Sequence of chain 1.F:
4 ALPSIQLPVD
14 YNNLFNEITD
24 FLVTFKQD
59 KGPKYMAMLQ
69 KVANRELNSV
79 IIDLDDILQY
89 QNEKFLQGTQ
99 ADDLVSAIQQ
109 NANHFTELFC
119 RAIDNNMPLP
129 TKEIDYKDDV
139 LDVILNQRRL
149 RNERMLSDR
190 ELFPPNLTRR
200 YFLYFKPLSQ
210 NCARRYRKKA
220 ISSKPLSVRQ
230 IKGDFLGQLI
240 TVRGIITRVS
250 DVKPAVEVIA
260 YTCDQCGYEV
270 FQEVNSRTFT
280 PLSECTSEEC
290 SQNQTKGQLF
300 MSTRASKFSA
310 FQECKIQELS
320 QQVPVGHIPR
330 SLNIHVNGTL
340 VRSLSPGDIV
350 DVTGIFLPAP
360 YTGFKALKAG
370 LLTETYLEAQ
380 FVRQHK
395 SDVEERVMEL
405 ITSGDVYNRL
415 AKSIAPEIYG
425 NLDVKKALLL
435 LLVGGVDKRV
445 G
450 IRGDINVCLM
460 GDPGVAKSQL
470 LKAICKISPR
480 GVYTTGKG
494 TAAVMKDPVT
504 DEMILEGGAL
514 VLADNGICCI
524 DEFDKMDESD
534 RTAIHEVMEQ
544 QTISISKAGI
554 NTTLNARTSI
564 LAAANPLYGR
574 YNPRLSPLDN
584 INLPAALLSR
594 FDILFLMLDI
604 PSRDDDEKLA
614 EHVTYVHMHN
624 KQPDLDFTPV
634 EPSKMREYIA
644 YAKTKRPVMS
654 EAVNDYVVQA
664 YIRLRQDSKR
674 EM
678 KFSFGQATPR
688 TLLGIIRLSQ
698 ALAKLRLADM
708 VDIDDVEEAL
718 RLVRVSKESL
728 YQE

Binding-site contacts:
Ligand atom O2B contacts residue VAL464 of chain 1.F at 3.3 Å (h-bond).
Ligand atom O2B contacts residue SER467 of chain 1.F at 3.1 Å (h-bond).
Ligand atom N1 contacts residue LEU612 of chain 1.F at 3.3 Å.
Ligand atom PG contacts residue ARG542 of chain 1.B at 3.5 Å.
Ligand atom C5' contacts residue GLN468 of chain 1.F at 3.4 Å.
Ligand atom O1A contacts residue MG1 of chain 1.FA at 2.5 Å.
Ligand atom O1A contacts residue LYS466 of chain 1.F at 3.2 Å (salt-bridge).
Ligand atom C8 contacts residue ALA465 of chain 1.F at 3.4 Å (hydrophobic).
Ligand atom O3A contacts residue VAL464 of chain 1.F at 2.9 Å (h-bond).
Ligand atom O1B contacts residue ASP461 of chain 1.F at 2.9 Å (salt-bridge).
Ligand atom N7 contacts residue ALA465 of chain 1.F at 3.5 Å (h-bond).
Ligand atom O1B contacts residue PRO462 of chain 1.F at 3.2 Å.
Ligand atom N9 contacts residue ALA465 of chain 1.F at 3.4 Å.
Ligand atom C2 contacts residue GLU421 of chain 1.F at 3.3 Å.
Ligand atom O2G contacts residue ARG542 of chain 1.B at 3.4 Å (salt-bridge).
Ligand atom O2G contacts residue ASN568 of chain 1.F at 3.4 Å (h-bond).
Ligand atom O3B contacts residue MG1 of chain 1.FA at 3.4 Å.
Ligand atom S1G contacts residue ASN568 of chain 1.F at 3.3 Å (h-bond).
Ligand atom O1B contacts residue VAL464 of chain 1.F at 2.8 Å (h-bond).
Ligand atom O3A contacts residue MG1 of chain 1.FA at 3.2 Å.
Ligand atom O1B contacts residue LYS466 of chain 1.F at 2.7 Å (salt-bridge).
Ligand atom PA contacts residue MG1 of chain 1.FA at 2.6 Å.
Ligand atom O3A contacts residue GLY463 of chain 1.F at 3.3 Å (h-bond).
Ligand atom N1 contacts residue ILE422 of chain 1.F at 3.3 Å.
Ligand atom O1A contacts residue SER467 of chain 1.F at 3.2 Å (h-bond).
Ligand atom PB contacts residue MG1 of chain 1.FA at 3.0 Å.
Ligand atom N6 contacts residue TYR423 of chain 1.F at 3.0 Å (h-bond).
Ligand atom O2A contacts residue ARG700 of chain 1.B at 2.2 Å (salt-bridge).
Ligand atom N1 contacts residue TYR423 of chain 1.F at 3.1 Å (h-bond).
Ligand atom PB contacts residue GLY463 of chain 1.F at 3.4 Å.
Ligand atom O2B contacts residue MG1 of chain 1.FA at 2.0 Å.
Ligand atom O1B contacts residue GLY463 of chain 1.F at 2.9 Å (h-bond).
Ligand atom O3G contacts residue ARG542 of chain 1.B at 2.5 Å (salt-bridge).
Ligand atom O1A contacts residue ALA465 of chain 1.F at 3.3 Å.
Ligand atom PA contacts residue VAL464 of chain 1.F at 3.2 Å.
Ligand atom O1A contacts residue VAL464 of chain 1.F at 2.8 Å (h-bond).
Ligand atom PB contacts residue VAL464 of chain 1.F at 3.1 Å.
Ligand atom O3G contacts residue MG1 of chain 1.FA at 2.4 Å.
Ligand atom PG contacts residue MG1 of chain 1.FA at 3.3 Å.
Ligand atom O2A contacts residue MG1 of chain 1.FA at 2.1 Å.

Sequence of chain 1.B:
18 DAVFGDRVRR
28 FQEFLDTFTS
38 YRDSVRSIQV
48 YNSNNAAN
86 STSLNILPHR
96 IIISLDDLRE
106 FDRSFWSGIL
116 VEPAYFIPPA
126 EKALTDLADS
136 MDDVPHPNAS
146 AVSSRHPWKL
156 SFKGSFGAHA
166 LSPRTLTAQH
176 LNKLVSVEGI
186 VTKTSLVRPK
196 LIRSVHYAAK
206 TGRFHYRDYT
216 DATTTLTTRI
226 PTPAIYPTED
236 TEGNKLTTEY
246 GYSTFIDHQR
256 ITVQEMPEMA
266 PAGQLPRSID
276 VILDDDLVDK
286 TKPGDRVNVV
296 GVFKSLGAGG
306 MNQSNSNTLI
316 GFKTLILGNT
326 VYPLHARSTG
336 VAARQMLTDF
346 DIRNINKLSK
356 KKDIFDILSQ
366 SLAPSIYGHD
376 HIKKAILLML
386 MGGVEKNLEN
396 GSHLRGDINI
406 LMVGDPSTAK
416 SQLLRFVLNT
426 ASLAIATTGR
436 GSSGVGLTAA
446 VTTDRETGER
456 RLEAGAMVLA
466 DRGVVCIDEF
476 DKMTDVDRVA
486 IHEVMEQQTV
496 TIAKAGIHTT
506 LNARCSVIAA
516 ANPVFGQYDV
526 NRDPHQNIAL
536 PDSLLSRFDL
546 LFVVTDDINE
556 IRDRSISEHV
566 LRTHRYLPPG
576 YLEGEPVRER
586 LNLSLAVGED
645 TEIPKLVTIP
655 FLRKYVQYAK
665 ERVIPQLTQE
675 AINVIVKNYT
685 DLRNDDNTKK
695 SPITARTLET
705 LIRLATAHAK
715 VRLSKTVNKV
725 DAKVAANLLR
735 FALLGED

A protein and the small-molecule ligand that binds it are described below.
Small molecule (SMILES): Nc1ncnc2c1ncn2[C@@H]1O[C@H](COP(=O)(O)OP(=O)(O)OP(O)(O)=S)[C@@H](O)[C@H]1O